Sequence of chain 4.B:
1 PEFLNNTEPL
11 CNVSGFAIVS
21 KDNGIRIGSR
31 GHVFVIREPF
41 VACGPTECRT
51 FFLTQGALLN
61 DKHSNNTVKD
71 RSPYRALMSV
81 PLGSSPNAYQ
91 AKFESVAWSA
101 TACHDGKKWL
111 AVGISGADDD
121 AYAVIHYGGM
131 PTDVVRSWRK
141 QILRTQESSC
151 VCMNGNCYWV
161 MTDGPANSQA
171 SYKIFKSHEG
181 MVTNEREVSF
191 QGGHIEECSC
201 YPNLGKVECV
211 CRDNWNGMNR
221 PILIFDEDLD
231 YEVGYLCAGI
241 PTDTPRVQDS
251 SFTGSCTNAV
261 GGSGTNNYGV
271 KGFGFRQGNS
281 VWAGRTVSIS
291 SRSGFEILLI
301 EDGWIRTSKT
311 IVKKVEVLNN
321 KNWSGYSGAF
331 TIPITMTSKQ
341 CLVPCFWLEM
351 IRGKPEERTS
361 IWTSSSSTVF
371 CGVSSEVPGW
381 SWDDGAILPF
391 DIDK

Binding-site contacts:
Ligand atom O7 contacts residue ASN12 of chain 4.B at 3.4 Å (h-bond).
Ligand atom C8 contacts residue ASN279 of chain 4.B at 3.4 Å.
Ligand atom C6 contacts residue GLY278 of chain 4.B at 3.8 Å.
Ligand atom O5 contacts residue ASN12 of chain 4.B at 2.4 Å (h-bond).
Ligand atom C8 contacts residue CYS341 of chain 4.B at 4.2 Å (hydrophobic).
Ligand atom C2 contacts residue ASN12 of chain 4.B at 2.3 Å.
Ligand atom C7 contacts residue LEU10 of chain 4.B at 4.3 Å (hydrophobic).
Ligand atom C8 contacts residue CYS11 of chain 4.B at 4.5 Å (hydrophobic).
Ligand atom C7 contacts residue GLY278 of chain 4.B at 4.4 Å.
Ligand atom N2 contacts residue LEU10 of chain 4.B at 4.3 Å.
Ligand atom C7 contacts residue ASN12 of chain 4.B at 3.3 Å.
Ligand atom C4 contacts residue ASN12 of chain 4.B at 4.1 Å.
Ligand atom C1 contacts residue ASN12 of chain 4.B at 1.4 Å.
Ligand atom C5 contacts residue ASN12 of chain 4.B at 3.6 Å.
Ligand atom C8 contacts residue GLY278 of chain 4.B at 3.8 Å.
Ligand atom C3 contacts residue ASN12 of chain 4.B at 3.7 Å.
Ligand atom C8 contacts residue PRO9 of chain 4.B at 3.9 Å (hydrophobic).
Ligand atom C5 contacts residue GLY278 of chain 4.B at 3.9 Å.
Ligand atom C8 contacts residue LEU10 of chain 4.B at 3.6 Å (hydrophobic).
Ligand atom N2 contacts residue ASN12 of chain 4.B at 2.8 Å (h-bond).
Ligand atom C8 contacts residue ASN12 of chain 4.B at 4.5 Å.

A small-molecule ligand and the protein it binds are described below.
Small molecule (SMILES): CC(=O)N[C@H]1[C@H](O[C@H]2[C@H](O)[C@@H](NC(C)=O)CO[C@@H]2CO)O[C@H](CO)[C@@H](O)[C@@H]1O